Binding-site contacts:
Ligand atom C7 contacts residue TYR145 of chain 1.K at 3.9 Å (hydrophobic).
Ligand atom C5 contacts residue ASN176 of chain 1.K at 3.9 Å.
Ligand atom O3 contacts residue PHE12 of chain 1.K at 3.8 Å.
Ligand atom C5 contacts residue TYR187 of chain 1.K at 3.9 Å (hydrophobic).
Ligand atom C6 contacts residue TRP139 of chain 1.K at 3.3 Å (hydrophobic).
Ligand atom O2 contacts residue PHE86 of chain 1.K at 3.1 Å.
Ligand atom O1 contacts residue PHE186 of chain 1.K at 4.3 Å.
Ligand atom O3 contacts residue PRO175 of chain 1.K at 3.6 Å.
Ligand atom O3 contacts residue TYR145 of chain 1.K at 3.9 Å.
Ligand atom O3 contacts residue ASN176 of chain 1.K at 4.1 Å.
Ligand atom C7 contacts residue SER132 of chain 1.K at 3.9 Å.
Ligand atom O2 contacts residue LEU142 of chain 1.K at 4.4 Å.
Ligand atom C2 contacts residue PHE186 of chain 1.K at 3.2 Å (hydrophobic).
Ligand atom C3 contacts residue PHE186 of chain 1.K at 3.4 Å (hydrophobic).
Ligand atom C7 contacts residue TYR187 of chain 1.K at 4.4 Å (hydrophobic).
Ligand atom C8 contacts residue PRO175 of chain 1.K at 3.4 Å (hydrophobic).
Ligand atom C8 contacts residue PHE12 of chain 1.K at 4.2 Å (hydrophobic).
Ligand atom O3 contacts residue PHE186 of chain 1.K at 3.6 Å.
Ligand atom C7 contacts residue ASN176 of chain 1.K at 3.5 Å.
Ligand atom C7 contacts residue THR134 of chain 1.K at 4.2 Å.
Ligand atom N1 contacts residue PHE86 of chain 1.K at 4.3 Å.
Ligand atom C4 contacts residue PHE186 of chain 1.K at 4.2 Å (hydrophobic).
Ligand atom N1 contacts residue TRP249 of chain 1.I at 3.9 Å.
Ligand atom C2 contacts residue TYR145 of chain 1.K at 3.6 Å (hydrophobic).
Ligand atom C8 contacts residue SER132 of chain 1.K at 3.0 Å.
Ligand atom C5 contacts residue TRP139 of chain 1.K at 3.4 Å (hydrophobic).
Ligand atom C4 contacts residue THR134 of chain 1.K at 4.3 Å.
Ligand atom C6 contacts residue TRP249 of chain 1.I at 3.4 Å (hydrophobic).
Ligand atom C8 contacts residue TYR145 of chain 1.K at 3.1 Å (hydrophobic).
Ligand atom C1 contacts residue TRP249 of chain 1.I at 4.0 Å (hydrophobic).
Ligand atom C4 contacts residue ASN176 of chain 1.K at 4.2 Å.
Ligand atom C7 contacts residue PRO175 of chain 1.K at 4.0 Å (hydrophobic).
Ligand atom C5 contacts residue TRP249 of chain 1.I at 4.0 Å (hydrophobic).
Ligand atom N1 contacts residue PRO84 of chain 1.K at 3.9 Å.
Ligand atom C3 contacts residue TYR145 of chain 1.K at 2.9 Å (hydrophobic).
Ligand atom O1 contacts residue PRO84 of chain 1.K at 3.0 Å.
Ligand atom C1 contacts residue PHE186 of chain 1.K at 4.2 Å (hydrophobic).
Ligand atom O2 contacts residue TRP249 of chain 1.I at 3.4 Å.
Ligand atom C5 contacts residue THR134 of chain 1.K at 4.2 Å.
Ligand atom C4 contacts residue TYR145 of chain 1.K at 3.8 Å (hydrophobic).

Sequence of chain 1.I:
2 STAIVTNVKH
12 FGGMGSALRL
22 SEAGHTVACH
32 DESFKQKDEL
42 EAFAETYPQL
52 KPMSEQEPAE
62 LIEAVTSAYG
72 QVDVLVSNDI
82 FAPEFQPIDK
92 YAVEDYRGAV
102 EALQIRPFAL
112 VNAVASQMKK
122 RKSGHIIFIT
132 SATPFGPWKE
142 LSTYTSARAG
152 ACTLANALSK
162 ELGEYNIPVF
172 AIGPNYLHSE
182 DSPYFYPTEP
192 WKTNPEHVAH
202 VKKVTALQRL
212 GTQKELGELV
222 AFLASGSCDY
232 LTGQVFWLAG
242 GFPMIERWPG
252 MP

Sequence of chain 1.K:
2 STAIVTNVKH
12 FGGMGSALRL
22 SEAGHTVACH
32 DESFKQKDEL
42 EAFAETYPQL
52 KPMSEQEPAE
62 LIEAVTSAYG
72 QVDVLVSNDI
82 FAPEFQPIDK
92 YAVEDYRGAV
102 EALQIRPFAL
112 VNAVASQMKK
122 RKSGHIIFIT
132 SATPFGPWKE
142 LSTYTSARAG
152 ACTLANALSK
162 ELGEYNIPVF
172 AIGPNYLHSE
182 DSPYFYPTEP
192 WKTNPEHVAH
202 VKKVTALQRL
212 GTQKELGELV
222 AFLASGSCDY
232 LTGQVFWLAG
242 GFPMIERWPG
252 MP

A small-molecule ligand and the protein it binds are described below.
Small molecule (SMILES): O=[N+]([O-])c1ccc([C@H]2CO2)cc1